Binding-site contacts:
Ligand atom C3 contacts residue ASN62 of chain 1.A at 3.8 Å.
Ligand atom C7 contacts residue PRO59 of chain 1.A at 4.2 Å (hydrophobic).
Ligand atom C7 contacts residue ASN62 of chain 1.A at 3.3 Å.
Ligand atom N2 contacts residue ASN62 of chain 1.A at 2.8 Å (h-bond).
Ligand atom C2 contacts residue PRO60 of chain 1.A at 4.3 Å (hydrophobic).
Ligand atom C4 contacts residue ASN62 of chain 1.A at 4.3 Å.
Ligand atom C8 contacts residue ASN55 of chain 1.A at 3.4 Å.
Ligand atom C5 contacts residue ASN62 of chain 1.A at 3.8 Å.
Ligand atom C8 contacts residue PRO60 of chain 1.A at 3.3 Å (hydrophobic).
Ligand atom O3 contacts residue PRO59 of chain 1.A at 3.9 Å.
Ligand atom C2 contacts residue ASN62 of chain 1.A at 2.5 Å.
Ligand atom C1 contacts residue PRO60 of chain 1.A at 4.2 Å (hydrophobic).
Ligand atom C8 contacts residue ASN62 of chain 1.A at 4.4 Å.
Ligand atom C8 contacts residue PRO59 of chain 1.A at 3.7 Å (hydrophobic).
Ligand atom C7 contacts residue PRO60 of chain 1.A at 3.6 Å (hydrophobic).
Ligand atom C3 contacts residue PRO59 of chain 1.A at 4.3 Å (hydrophobic).
Ligand atom O7 contacts residue ASN62 of chain 1.A at 3.3 Å (h-bond).
Ligand atom N2 contacts residue PRO60 of chain 1.A at 3.2 Å (h-bond).
Ligand atom O5 contacts residue ASN62 of chain 1.A at 2.4 Å (h-bond).
Ligand atom C1 contacts residue ASN62 of chain 1.A at 1.4 Å.
Ligand atom N2 contacts residue PRO59 of chain 1.A at 3.7 Å.

A protein and the small-molecule ligand that binds it are described below.
Small molecule (SMILES): CC(=O)N[C@H]1[C@H](O[C@H]2[C@H](O)[C@@H](NC(C)=O)CO[C@@H]2CO)O[C@H](CO)[C@@H](O)[C@@H]1O

Sequence of chain 1.A:
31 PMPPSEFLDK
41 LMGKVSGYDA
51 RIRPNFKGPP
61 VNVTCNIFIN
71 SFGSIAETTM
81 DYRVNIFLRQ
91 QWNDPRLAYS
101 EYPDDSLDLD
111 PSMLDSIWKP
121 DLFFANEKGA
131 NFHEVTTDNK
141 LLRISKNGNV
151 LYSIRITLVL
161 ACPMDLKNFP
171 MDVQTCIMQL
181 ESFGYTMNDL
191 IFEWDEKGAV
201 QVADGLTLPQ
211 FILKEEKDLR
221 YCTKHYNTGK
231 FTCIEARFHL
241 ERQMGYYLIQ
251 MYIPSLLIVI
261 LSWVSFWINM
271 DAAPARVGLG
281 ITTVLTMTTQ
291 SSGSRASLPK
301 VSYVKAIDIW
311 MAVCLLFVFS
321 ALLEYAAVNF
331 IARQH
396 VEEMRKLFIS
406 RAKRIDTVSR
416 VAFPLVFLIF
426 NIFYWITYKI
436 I